Sequence of chain 1.A:
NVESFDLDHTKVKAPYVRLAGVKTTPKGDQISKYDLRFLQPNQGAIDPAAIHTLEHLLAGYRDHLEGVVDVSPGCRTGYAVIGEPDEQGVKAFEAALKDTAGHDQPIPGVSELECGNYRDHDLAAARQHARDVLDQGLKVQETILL

This small molecule binds to this protein.
Small molecule (SMILES): CSCC[C@H](N)C(=O)O

Binding-site contacts:
Ligand atom CG contacts residue VAL7 of chain 1.A at 3.6 Å (hydrophobic).
Ligand atom O contacts residue VAL77 of chain 1.B at 2.9 Å (h-bond).
Ligand atom O contacts residue ASP76 of chain 1.B at 3.1 Å (salt-bridge).
Ligand atom SD contacts residue PHE10 of chain 1.A at 3.9 Å.
Ligand atom SD contacts residue ALA64 of chain 1.B at 3.8 Å.
Ligand atom C contacts residue VAL77 of chain 1.B at 3.7 Å (hydrophobic).
Ligand atom N contacts residue TYR87 of chain 1.A at 3.9 Å.
Ligand atom CB contacts residue VAL77 of chain 1.B at 3.5 Å (hydrophobic).
Ligand atom OXT contacts residue SER9 of chain 1.A at 3.9 Å.
Ligand atom SD contacts residue VAL7 of chain 1.A at 4.2 Å.
Ligand atom CB contacts residue SER9 of chain 1.A at 4.2 Å.
Ligand atom SD contacts residue GLU60 of chain 1.B at 3.9 Å.
Ligand atom CA contacts residue VAL77 of chain 1.B at 3.5 Å (hydrophobic).
Ligand atom C contacts residue ALA64 of chain 1.B at 4.4 Å (hydrophobic).
Ligand atom OXT contacts residue VAL7 of chain 1.A at 3.7 Å.
Ligand atom CB contacts residue ALA64 of chain 1.B at 4.0 Å (hydrophobic).
Ligand atom OXT contacts residue ARG68 of chain 1.B at 3.0 Å (salt-bridge).
Ligand atom N contacts residue ASP76 of chain 1.B at 2.7 Å (salt-bridge).
Ligand atom C contacts residue SER9 of chain 1.A at 4.2 Å.
Ligand atom CB contacts residue GLU60 of chain 1.B at 3.8 Å.
Ligand atom CA contacts residue TYR87 of chain 1.A at 4.1 Å (hydrophobic).
Ligand atom CA contacts residue ASP76 of chain 1.B at 3.6 Å.
Ligand atom CG contacts residue ALA64 of chain 1.B at 3.5 Å (hydrophobic).
Ligand atom CA contacts residue SER9 of chain 1.A at 3.9 Å.
Ligand atom C contacts residue ARG68 of chain 1.B at 3.6 Å.
Ligand atom CG contacts residue SER9 of chain 1.A at 3.5 Å.
Ligand atom N contacts residue VAL77 of chain 1.B at 2.8 Å (h-bond).
Ligand atom CE contacts residue PHE10 of chain 1.A at 4.0 Å (hydrophobic).
Ligand atom N contacts residue SER78 of chain 1.B at 3.0 Å (h-bond).
Ligand atom SD contacts residue HIS61 of chain 1.B at 3.9 Å.
Ligand atom CE contacts residue SER9 of chain 1.A at 4.2 Å.
Ligand atom O contacts residue ARG68 of chain 1.B at 3.0 Å (salt-bridge).
Ligand atom O contacts residue VAL75 of chain 1.B at 4.3 Å.
Ligand atom CE contacts residue GLU60 of chain 1.B at 3.7 Å.
Ligand atom C contacts residue ASP76 of chain 1.B at 3.8 Å.
Ligand atom CE contacts residue HIS61 of chain 1.B at 4.0 Å.
Ligand atom OXT contacts residue ALA64 of chain 1.B at 3.6 Å.

Sequence of chain 1.B:
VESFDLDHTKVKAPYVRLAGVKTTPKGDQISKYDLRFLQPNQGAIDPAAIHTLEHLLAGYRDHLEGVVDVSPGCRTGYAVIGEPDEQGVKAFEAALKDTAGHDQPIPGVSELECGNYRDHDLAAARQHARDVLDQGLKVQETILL